Sequence of chain 37.D:
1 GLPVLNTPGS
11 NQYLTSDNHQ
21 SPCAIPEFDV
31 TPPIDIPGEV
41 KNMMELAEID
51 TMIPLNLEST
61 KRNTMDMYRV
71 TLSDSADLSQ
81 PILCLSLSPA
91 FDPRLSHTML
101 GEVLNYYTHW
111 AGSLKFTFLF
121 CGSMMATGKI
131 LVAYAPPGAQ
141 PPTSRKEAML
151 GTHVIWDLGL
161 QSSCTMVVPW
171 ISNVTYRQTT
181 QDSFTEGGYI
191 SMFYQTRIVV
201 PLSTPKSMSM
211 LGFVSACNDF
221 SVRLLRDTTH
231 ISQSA

The small molecule below binds the protein below.
Small molecule (SMILES): Cc1cc(CCCCCCCOc2ccc(C3=NCCO3)cc2)on1

Binding-site contacts:
Ligand atom C2C contacts residue PHE237 of chain 36.B at 3.8 Å (hydrophobic).
Ligand atom C4A contacts residue PRO180 of chain 36.B at 3.3 Å (hydrophobic).
Ligand atom O1 contacts residue TYR204 of chain 36.B at 3.6 Å.
Ligand atom C5C contacts residue VAL195 of chain 36.B at 3.8 Å (hydrophobic).
Ligand atom C2B contacts residue VAL195 of chain 36.B at 3.9 Å (hydrophobic).
Ligand atom C5A contacts residue ILE156 of chain 36.B at 3.2 Å (hydrophobic).
Ligand atom C4B contacts residue ILE193 of chain 36.B at 3.8 Å (hydrophobic).
Ligand atom O1 contacts residue TYR111 of chain 36.B at 3.5 Å.
Ligand atom C3B contacts residue TYR158 of chain 36.B at 3.4 Å (hydrophobic).
Ligand atom C4C contacts residue PHE237 of chain 36.B at 3.6 Å (hydrophobic).
Ligand atom C4A contacts residue ILE182 of chain 36.B at 3.9 Å (hydrophobic).
Ligand atom C6C contacts residue VAL198 of chain 36.B at 3.9 Å (hydrophobic).
Ligand atom O1B contacts residue PHE133 of chain 36.B at 3.9 Å.
Ligand atom N3A contacts residue TYR158 of chain 36.B at 3.7 Å.
Ligand atom C31 contacts residue TYR111 of chain 36.B at 3.7 Å (hydrophobic).
Ligand atom C2B contacts residue TYR158 of chain 36.B at 3.5 Å (hydrophobic).
Ligand atom C5B contacts residue ILE193 of chain 36.B at 3.9 Å (hydrophobic).
Ligand atom C6B contacts residue PHE133 of chain 36.B at 3.5 Å (hydrophobic).
Ligand atom C4 contacts residue TYR111 of chain 36.B at 3.6 Å (hydrophobic).
Ligand atom C2A contacts residue TYR158 of chain 36.B at 3.9 Å (hydrophobic).
Ligand atom C7C contacts residue TYR158 of chain 36.B at 3.8 Å (hydrophobic).
Ligand atom N2 contacts residue TYR111 of chain 36.B at 3.1 Å.
Ligand atom C31 contacts residue PHE237 of chain 36.B at 3.8 Å (hydrophobic).
Ligand atom C5A contacts residue ILE182 of chain 36.B at 3.5 Å (hydrophobic).
Ligand atom C4C contacts residue VAL198 of chain 36.B at 3.8 Å (hydrophobic).
Ligand atom C4A contacts residue SER181 of chain 36.B at 3.8 Å.
Ligand atom O1 contacts residue PHE129 of chain 36.B at 3.8 Å.
Ligand atom C5 contacts residue TYR111 of chain 36.B at 3.8 Å (hydrophobic).
Ligand atom C2A contacts residue ILE193 of chain 36.B at 3.9 Å (hydrophobic).
Ligand atom C3 contacts residue PHE237 of chain 36.B at 3.7 Å (hydrophobic).
Ligand atom N3A contacts residue PRO180 of chain 36.B at 3.7 Å.
Ligand atom O1A contacts residue PHE135 of chain 36.B at 3.8 Å.
Ligand atom N3A contacts residue ALA24 of chain 36.D at 3.9 Å.
Ligand atom C3 contacts residue TYR111 of chain 36.B at 3.2 Å (hydrophobic).
Ligand atom O1B contacts residue ILE109 of chain 36.B at 3.8 Å.
Ligand atom C6C contacts residue PHE237 of chain 36.B at 3.9 Å (hydrophobic).
Ligand atom N2 contacts residue TYR204 of chain 36.B at 3.8 Å.
Ligand atom C4B contacts residue TYR158 of chain 36.B at 3.8 Å (hydrophobic).
Ligand atom C5B contacts residue LEU240 of chain 36.B at 3.5 Å (hydrophobic).
Ligand atom C4 contacts residue PHE237 of chain 36.B at 3.1 Å (hydrophobic).

Sequence of chain 36.B:
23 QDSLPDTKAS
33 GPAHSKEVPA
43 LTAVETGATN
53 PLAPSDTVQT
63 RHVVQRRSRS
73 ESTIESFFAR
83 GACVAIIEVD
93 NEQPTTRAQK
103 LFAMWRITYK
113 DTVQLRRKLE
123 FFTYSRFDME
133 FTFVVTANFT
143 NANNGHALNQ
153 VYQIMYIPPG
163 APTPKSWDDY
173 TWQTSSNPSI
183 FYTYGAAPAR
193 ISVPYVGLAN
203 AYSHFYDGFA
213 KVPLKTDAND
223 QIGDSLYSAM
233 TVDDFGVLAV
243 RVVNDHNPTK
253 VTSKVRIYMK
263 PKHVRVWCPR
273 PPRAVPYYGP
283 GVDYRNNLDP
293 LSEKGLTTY

Sequence of chain 36.D:
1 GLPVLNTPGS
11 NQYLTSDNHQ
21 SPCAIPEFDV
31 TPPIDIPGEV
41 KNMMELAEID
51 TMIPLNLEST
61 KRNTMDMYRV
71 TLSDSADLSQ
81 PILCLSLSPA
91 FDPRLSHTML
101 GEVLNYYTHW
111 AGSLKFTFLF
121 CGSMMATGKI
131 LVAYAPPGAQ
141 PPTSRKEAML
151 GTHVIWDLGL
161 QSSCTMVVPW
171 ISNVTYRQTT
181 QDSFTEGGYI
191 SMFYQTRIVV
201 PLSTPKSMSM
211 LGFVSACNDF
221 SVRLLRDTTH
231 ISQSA